Sequence of chain 1.A:
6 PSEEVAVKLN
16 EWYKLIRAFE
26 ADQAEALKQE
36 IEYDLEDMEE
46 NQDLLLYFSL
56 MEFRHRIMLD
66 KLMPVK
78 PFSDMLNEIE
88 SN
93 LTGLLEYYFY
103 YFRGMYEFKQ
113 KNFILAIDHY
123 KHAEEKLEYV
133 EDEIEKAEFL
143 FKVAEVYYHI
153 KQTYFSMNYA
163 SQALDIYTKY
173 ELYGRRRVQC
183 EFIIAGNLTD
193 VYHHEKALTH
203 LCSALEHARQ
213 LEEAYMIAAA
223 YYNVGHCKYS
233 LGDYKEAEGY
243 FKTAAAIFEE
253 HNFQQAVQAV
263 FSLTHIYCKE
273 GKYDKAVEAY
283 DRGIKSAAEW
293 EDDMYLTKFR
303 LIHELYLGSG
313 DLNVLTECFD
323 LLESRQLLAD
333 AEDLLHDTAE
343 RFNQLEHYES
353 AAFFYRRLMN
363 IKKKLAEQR

A protein and the small-molecule ligand that binds it are described below.
Small molecule (SMILES): CSCC[C@H](NC(=O)CNC(=O)[C@H](CCCN=C(N)N)NC(=O)[C@@H](N)CCC(=O)O)C(=O)N[C@H](C(=O)O)[C@@H](C)O

Binding-site contacts:
Ligand atom CE contacts residue GLN257 of chain 1.A at 3.4 Å.
Ligand atom OE1 contacts residue LYS300 of chain 1.A at 3.1 Å (salt-bridge).
Ligand atom CD contacts residue LYS300 of chain 1.A at 3.4 Å.
Ligand atom CZ contacts residue ASP192 of chain 1.A at 3.5 Å.
Ligand atom OG1 contacts residue GLU147 of chain 1.A at 2.6 Å (salt-bridge).
Ligand atom NH1 contacts residue TYR150 of chain 1.A at 3.0 Å (h-bond).
Ligand atom C contacts residue TYR217 of chain 1.A at 3.6 Å (hydrophobic).
Ligand atom CA contacts residue ASN225 of chain 1.A at 3.7 Å.
Ligand atom O contacts residue HIS228 of chain 1.A at 2.8 Å (h-bond).
Ligand atom CA contacts residue ASP332 of chain 1.A at 3.4 Å.
Ligand atom CE contacts residue GLN260 of chain 1.A at 3.7 Å.
Ligand atom O contacts residue GLN260 of chain 1.A at 2.8 Å (h-bond).
Ligand atom OXT contacts residue GLN181 of chain 1.A at 2.7 Å (h-bond).
Ligand atom N contacts residue TYR150 of chain 1.A at 2.8 Å (h-bond).
Ligand atom CG contacts residue TYR224 of chain 1.A at 3.6 Å (hydrophobic).
Ligand atom NH1 contacts residue ASP192 of chain 1.A at 2.7 Å (salt-bridge).
Ligand atom OE2 contacts residue ASP332 of chain 1.A at 3.7 Å.
Ligand atom N contacts residue ASP332 of chain 1.A at 3.5 Å (salt-bridge).
Ligand atom O contacts residue ASN225 of chain 1.A at 3.0 Å (h-bond).
Ligand atom C contacts residue ASN225 of chain 1.A at 3.5 Å.
Ligand atom OE2 contacts residue LYS300 of chain 1.A at 2.9 Å (salt-bridge).
Ligand atom CB contacts residue TYR224 of chain 1.A at 3.6 Å (hydrophobic).
Ligand atom O contacts residue ASP335 of chain 1.A at 3.7 Å.
Ligand atom CG2 contacts residue ILE185 of chain 1.A at 3.6 Å (hydrophobic).
Ligand atom NH2 contacts residue ASP192 of chain 1.A at 2.7 Å (salt-bridge).
Ligand atom CA contacts residue TYR150 of chain 1.A at 3.5 Å (hydrophobic).
Ligand atom C contacts residue GLN181 of chain 1.A at 3.8 Å.
Ligand atom CB contacts residue GLU147 of chain 1.A at 3.4 Å.
Ligand atom OE2 contacts residue PHE263 of chain 1.A at 3.7 Å.
Ligand atom O contacts residue PHE184 of chain 1.A at 3.3 Å.
Ligand atom OE1 contacts residue TYR297 of chain 1.A at 2.4 Å (h-bond).
Ligand atom CA contacts residue ASN225 of chain 1.A at 3.4 Å.
Ligand atom O contacts residue TYR217 of chain 1.A at 2.6 Å (h-bond).
Ligand atom CD contacts residue TYR297 of chain 1.A at 3.6 Å (hydrophobic).
Ligand atom N contacts residue ASN225 of chain 1.A at 2.7 Å (h-bond).
Ligand atom CB contacts residue GLN260 of chain 1.A at 3.7 Å.
Ligand atom SD contacts residue PHE250 of chain 1.A at 3.4 Å.
Ligand atom NH1 contacts residue LYS153 of chain 1.A at 3.4 Å.
Ligand atom N contacts residue ASP335 of chain 1.A at 2.9 Å (salt-bridge).
Ligand atom OXT contacts residue TYR217 of chain 1.A at 3.6 Å.